A small-molecule ligand and the protein it binds are described below.
Small molecule (SMILES): [H]/N=C(\N)c1cc(-c2ccccc2)c(CNC(=O)c2ccc3c(c2)CCO3)s1

Sequence of chain 1.A:
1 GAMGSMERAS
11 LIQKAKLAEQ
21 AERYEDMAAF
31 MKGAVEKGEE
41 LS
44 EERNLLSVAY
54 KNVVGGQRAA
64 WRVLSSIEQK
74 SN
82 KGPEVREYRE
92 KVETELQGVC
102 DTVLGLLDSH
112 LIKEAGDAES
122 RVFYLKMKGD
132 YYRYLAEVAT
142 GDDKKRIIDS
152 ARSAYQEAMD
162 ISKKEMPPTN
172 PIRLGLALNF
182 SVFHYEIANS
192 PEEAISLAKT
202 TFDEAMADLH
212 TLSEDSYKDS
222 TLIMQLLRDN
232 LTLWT

Binding-site contacts:
Ligand atom N01 contacts residue THR236 of chain 1.A at 4.1 Å.
Ligand atom C24 contacts residue LEU232 of chain 1.A at 3.8 Å (hydrophobic).
Ligand atom C18 contacts residue LYS200 of chain 1.A at 3.9 Å.
Ligand atom C24 contacts residue ARG229 of chain 1.A at 4.5 Å.
Ligand atom O22 contacts residue ARG229 of chain 1.A at 3.2 Å.
Ligand atom C20 contacts residue LYS200 of chain 1.A at 4.3 Å.
Ligand atom C23 contacts residue LEU232 of chain 1.A at 3.9 Å (hydrophobic).
Ligand atom N01 contacts residue ILE196 of chain 1.A at 4.0 Å.
Ligand atom C13 contacts residue THR236 of chain 1.A at 4.4 Å.
Ligand atom C19 contacts residue LEU232 of chain 1.A at 3.9 Å (hydrophobic).
Ligand atom C02 contacts residue ILE196 of chain 1.A at 4.0 Å (hydrophobic).
Ligand atom C20 contacts residue PHE203 of chain 1.A at 3.5 Å (hydrophobic).
Ligand atom C25 contacts residue LEU232 of chain 1.A at 4.4 Å (hydrophobic).
Ligand atom C21 contacts residue PHE203 of chain 1.A at 3.5 Å (hydrophobic).
Ligand atom C04 contacts residue THR236 of chain 1.A at 4.0 Å.
Ligand atom C21 contacts residue LEU232 of chain 1.A at 3.7 Å (hydrophobic).
Ligand atom C24 contacts residue THR233 of chain 1.A at 4.0 Å.
Ligand atom C25 contacts residue THR236 of chain 1.A at 4.2 Å.
Ligand atom C19 contacts residue LYS200 of chain 1.A at 4.4 Å.
Ligand atom O26 contacts residue LYS200 of chain 1.A at 3.8 Å.
Ligand atom C21 contacts residue ARG229 of chain 1.A at 3.8 Å.
Ligand atom C02 contacts residue THR236 of chain 1.A at 4.1 Å.
Ligand atom C23 contacts residue ARG229 of chain 1.A at 4.3 Å.
Ligand atom O22 contacts residue LEU232 of chain 1.A at 3.8 Å.
Ligand atom S27 contacts residue THR236 of chain 1.A at 4.1 Å.
Ligand atom N15 contacts residue THR236 of chain 1.A at 4.1 Å.
Ligand atom N03 contacts residue ILE196 of chain 1.A at 3.8 Å.
Ligand atom N01 contacts residue CA1 of chain 1.I at 4.1 Å.
Ligand atom C20 contacts residue LEU232 of chain 1.A at 3.9 Å (hydrophobic).